The small molecule below binds the protein below.
Small molecule (SMILES): CC(=O)N[C@@H]1[C@@H](O)[C@H](O)[C@@H](CO)O[C@H]1O

Binding-site contacts:
Ligand atom C1 contacts residue ASN346 of chain 1.D at 4.3 Å.
Ligand atom O6 contacts residue GLU330 of chain 1.D at 4.1 Å.
Ligand atom O5 contacts residue ASN335 of chain 1.D at 3.4 Å (h-bond).
Ligand atom C1 contacts residue ASN335 of chain 1.D at 3.5 Å.

Sequence of chain 1.D:
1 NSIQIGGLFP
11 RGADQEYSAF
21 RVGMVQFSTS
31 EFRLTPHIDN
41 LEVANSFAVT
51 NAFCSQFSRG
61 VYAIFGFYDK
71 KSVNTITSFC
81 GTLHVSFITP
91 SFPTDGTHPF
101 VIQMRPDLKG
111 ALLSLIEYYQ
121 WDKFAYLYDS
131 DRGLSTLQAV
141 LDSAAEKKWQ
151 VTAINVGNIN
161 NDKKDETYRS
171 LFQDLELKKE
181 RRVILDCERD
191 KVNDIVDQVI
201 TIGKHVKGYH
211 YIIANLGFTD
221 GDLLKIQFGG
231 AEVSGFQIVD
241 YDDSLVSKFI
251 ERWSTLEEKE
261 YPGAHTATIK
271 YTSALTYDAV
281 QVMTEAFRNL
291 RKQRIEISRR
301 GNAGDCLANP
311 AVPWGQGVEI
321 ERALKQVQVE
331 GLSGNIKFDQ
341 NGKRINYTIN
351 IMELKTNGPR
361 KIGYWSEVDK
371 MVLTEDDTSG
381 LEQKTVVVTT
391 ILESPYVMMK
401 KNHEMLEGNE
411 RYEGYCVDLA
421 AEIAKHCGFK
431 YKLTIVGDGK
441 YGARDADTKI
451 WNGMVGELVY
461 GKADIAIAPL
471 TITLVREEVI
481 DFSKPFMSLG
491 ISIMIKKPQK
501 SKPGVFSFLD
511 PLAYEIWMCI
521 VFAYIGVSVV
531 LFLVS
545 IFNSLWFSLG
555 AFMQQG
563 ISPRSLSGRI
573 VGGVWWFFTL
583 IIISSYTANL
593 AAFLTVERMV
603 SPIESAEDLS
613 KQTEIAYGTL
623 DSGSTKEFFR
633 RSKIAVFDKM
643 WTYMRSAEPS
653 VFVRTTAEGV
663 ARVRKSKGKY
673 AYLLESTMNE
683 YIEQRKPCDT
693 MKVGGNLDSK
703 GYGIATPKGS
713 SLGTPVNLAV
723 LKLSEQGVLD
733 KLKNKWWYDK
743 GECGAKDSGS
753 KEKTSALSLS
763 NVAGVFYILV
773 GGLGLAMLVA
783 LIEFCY